The small molecule below binds the protein below.
Small molecule (SMILES): C[C@H]1N[C@@H]2[C@@H](O)[C@H](O)[C@@H](CO)O[C@@H]2S1

Binding-site contacts:
Ligand atom C5 contacts residue TRP337 of chain 2.A at 3.7 Å (hydrophobic).
Ligand atom S1 contacts residue TRP337 of chain 2.A at 3.5 Å.
Ligand atom O4 contacts residue TRP337 of chain 2.A at 3.4 Å.
Ligand atom C8 contacts residue PHE235 of chain 2.A at 3.5 Å (hydrophobic).
Ligand atom O4 contacts residue ASP339 of chain 2.A at 2.6 Å (salt-bridge).
Ligand atom O4 contacts residue ARG16 of chain 2.A at 2.8 Å (salt-bridge).
Ligand atom C1 contacts residue TRP259 of chain 2.A at 3.5 Å (hydrophobic).
Ligand atom C7 contacts residue ASP180 of chain 2.A at 3.3 Å.
Ligand atom C5 contacts residue ASP339 of chain 2.A at 4.1 Å.
Ligand atom O3 contacts residue HIS117 of chain 2.A at 3.3 Å.
Ligand atom S1 contacts residue TRP259 of chain 2.A at 3.5 Å.
Ligand atom C2 contacts residue ASP180 of chain 2.A at 3.8 Å.
Ligand atom N2 contacts residue ASP180 of chain 2.A at 2.6 Å (salt-bridge).
Ligand atom C3 contacts residue GLU181 of chain 2.A at 4.1 Å.
Ligand atom C6 contacts residue VAL291 of chain 2.A at 3.8 Å (hydrophobic).
Ligand atom O5 contacts residue TRP259 of chain 2.A at 4.2 Å.
Ligand atom C7 contacts residue TRP337 of chain 2.A at 3.7 Å (hydrophobic).
Ligand atom C8 contacts residue TRP259 of chain 2.A at 3.5 Å (hydrophobic).
Ligand atom C2 contacts residue GLU181 of chain 2.A at 3.3 Å.
Ligand atom O5 contacts residue TYR302 of chain 2.A at 3.8 Å.
Ligand atom C4 contacts residue ARG16 of chain 2.A at 3.9 Å.
Ligand atom C6 contacts residue ASP339 of chain 2.A at 3.6 Å.
Ligand atom N2 contacts residue TRP259 of chain 2.A at 4.2 Å.
Ligand atom C1 contacts residue TYR289 of chain 2.A at 4.2 Å (hydrophobic).
Ligand atom S1 contacts residue TYR289 of chain 2.A at 3.4 Å (h-bond).
Ligand atom N2 contacts residue GLU181 of chain 2.A at 3.4 Å (salt-bridge).
Ligand atom C8 contacts residue ASP180 of chain 2.A at 3.3 Å.
Ligand atom C6 contacts residue TRP337 of chain 2.A at 3.7 Å (hydrophobic).
Ligand atom O6 contacts residue ASP339 of chain 2.A at 2.7 Å (salt-bridge).
Ligand atom C3 contacts residue TRP337 of chain 2.A at 3.9 Å (hydrophobic).
Ligand atom O3 contacts residue GLU181 of chain 2.A at 3.7 Å.
Ligand atom O6 contacts residue VAL291 of chain 2.A at 3.9 Å.
Ligand atom C3 contacts residue ARG16 of chain 2.A at 3.9 Å.
Ligand atom O6 contacts residue TYR302 of chain 2.A at 3.4 Å.
Ligand atom C4 contacts residue TRP337 of chain 2.A at 4.0 Å (hydrophobic).
Ligand atom O5 contacts residue TYR289 of chain 2.A at 3.9 Å.
Ligand atom O3 contacts residue ARG16 of chain 2.A at 2.9 Å (salt-bridge).
Ligand atom C4 contacts residue ASP339 of chain 2.A at 3.6 Å.
Ligand atom C6 contacts residue TYR302 of chain 2.A at 3.4 Å (hydrophobic).
Ligand atom O3 contacts residue ASP180 of chain 2.A at 4.0 Å.

Sequence of chain 2.A:
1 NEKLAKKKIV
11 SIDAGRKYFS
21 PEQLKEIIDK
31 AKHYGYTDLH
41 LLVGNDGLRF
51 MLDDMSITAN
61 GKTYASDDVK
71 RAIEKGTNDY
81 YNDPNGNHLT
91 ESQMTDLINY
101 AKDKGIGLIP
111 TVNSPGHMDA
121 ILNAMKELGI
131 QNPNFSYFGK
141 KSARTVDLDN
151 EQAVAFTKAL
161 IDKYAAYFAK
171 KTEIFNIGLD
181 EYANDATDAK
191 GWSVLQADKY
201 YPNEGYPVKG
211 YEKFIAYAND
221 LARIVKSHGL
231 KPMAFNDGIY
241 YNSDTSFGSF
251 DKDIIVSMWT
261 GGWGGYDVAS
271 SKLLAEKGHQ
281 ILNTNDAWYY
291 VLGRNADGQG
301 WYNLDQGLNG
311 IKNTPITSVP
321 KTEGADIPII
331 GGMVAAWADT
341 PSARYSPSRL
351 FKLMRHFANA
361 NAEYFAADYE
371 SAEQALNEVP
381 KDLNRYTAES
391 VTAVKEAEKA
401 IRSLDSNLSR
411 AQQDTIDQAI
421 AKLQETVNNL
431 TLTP